Sequence of chain 21.A:
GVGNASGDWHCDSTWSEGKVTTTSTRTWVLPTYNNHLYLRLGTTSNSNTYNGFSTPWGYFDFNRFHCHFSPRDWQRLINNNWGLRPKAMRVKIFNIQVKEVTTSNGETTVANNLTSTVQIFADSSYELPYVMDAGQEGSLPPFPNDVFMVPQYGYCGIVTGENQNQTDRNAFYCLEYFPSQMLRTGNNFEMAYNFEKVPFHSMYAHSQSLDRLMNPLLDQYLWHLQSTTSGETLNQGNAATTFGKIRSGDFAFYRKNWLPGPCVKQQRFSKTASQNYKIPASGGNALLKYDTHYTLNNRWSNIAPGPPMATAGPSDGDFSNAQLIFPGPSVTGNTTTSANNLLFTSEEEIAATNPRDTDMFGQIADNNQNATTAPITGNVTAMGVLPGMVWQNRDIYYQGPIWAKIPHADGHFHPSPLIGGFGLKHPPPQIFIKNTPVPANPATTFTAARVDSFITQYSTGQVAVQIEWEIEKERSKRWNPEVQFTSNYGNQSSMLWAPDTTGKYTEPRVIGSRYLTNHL

A protein and the small-molecule ligand that binds it are described below.
Small molecule (SMILES): Nc1ncnc2c1ncn2[C@H]1C[C@H](O)[C@@H](COP(=O)(O)O)O1

Sequence of chain 43.A:
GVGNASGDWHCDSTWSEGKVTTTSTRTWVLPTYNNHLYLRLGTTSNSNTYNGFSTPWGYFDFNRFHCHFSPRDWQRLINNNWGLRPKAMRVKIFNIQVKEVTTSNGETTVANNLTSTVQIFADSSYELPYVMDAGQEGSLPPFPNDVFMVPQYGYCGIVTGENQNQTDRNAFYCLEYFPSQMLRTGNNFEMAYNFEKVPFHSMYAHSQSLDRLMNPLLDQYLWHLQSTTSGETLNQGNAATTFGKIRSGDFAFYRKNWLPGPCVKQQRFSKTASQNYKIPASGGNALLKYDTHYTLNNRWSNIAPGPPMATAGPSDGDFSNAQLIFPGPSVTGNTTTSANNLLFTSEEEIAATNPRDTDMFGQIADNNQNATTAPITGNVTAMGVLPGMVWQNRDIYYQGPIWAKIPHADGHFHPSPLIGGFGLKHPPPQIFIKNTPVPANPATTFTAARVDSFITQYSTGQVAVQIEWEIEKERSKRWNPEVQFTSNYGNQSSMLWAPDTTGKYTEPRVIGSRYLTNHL

Binding-site contacts:
Ligand atom N7 contacts residue HIS627 of chain 43.A at 4.1 Å.
Ligand atom C5 contacts residue SER629 of chain 43.A at 3.5 Å.
Ligand atom C1' contacts residue HIS627 of chain 43.A at 4.3 Å.
Ligand atom O3' contacts residue PRO628 of chain 43.A at 4.1 Å.
Ligand atom N7 contacts residue ASN606 of chain 43.A at 4.2 Å.
Ligand atom C2' contacts residue HIS627 of chain 43.A at 3.2 Å.
Ligand atom C6 contacts residue GLY636 of chain 43.A at 3.6 Å.
Ligand atom C8 contacts residue PRO628 of chain 43.A at 3.8 Å (hydrophobic).
Ligand atom C8 contacts residue PRO412 of chain 43.A at 4.3 Å (hydrophobic).
Ligand atom C2 contacts residue GLY636 of chain 43.A at 3.2 Å.
Ligand atom N6 contacts residue PHE635 of chain 43.A at 3.7 Å.
Ligand atom C5 contacts residue PRO628 of chain 43.A at 2.7 Å (hydrophobic).
Ligand atom C2 contacts residue PRO628 of chain 43.A at 3.5 Å (hydrophobic).
Ligand atom C2' contacts residue PRO628 of chain 43.A at 3.6 Å (hydrophobic).
Ligand atom C6 contacts residue PRO628 of chain 43.A at 2.8 Å (hydrophobic).
Ligand atom C4 contacts residue PRO412 of chain 43.A at 4.1 Å (hydrophobic).
Ligand atom C6 contacts residue PRO412 of chain 43.A at 4.3 Å (hydrophobic).
Ligand atom N1 contacts residue VAL411 of chain 43.A at 4.3 Å.
Ligand atom P contacts residue HIS625 of chain 21.A at 3.9 Å.
Ligand atom N7 contacts residue PRO412 of chain 43.A at 4.3 Å.
Ligand atom N1 contacts residue PRO628 of chain 43.A at 3.2 Å (h-bond).
Ligand atom N3 contacts residue PRO628 of chain 43.A at 3.5 Å (h-bond).
Ligand atom C1' contacts residue PRO628 of chain 43.A at 3.9 Å (hydrophobic).
Ligand atom C6 contacts residue SER629 of chain 43.A at 3.5 Å.
Ligand atom C8 contacts residue SER629 of chain 43.A at 4.2 Å.
Ligand atom N6 contacts residue GLY636 of chain 43.A at 3.2 Å (h-bond).
Ligand atom C4 contacts residue PRO628 of chain 43.A at 3.0 Å (hydrophobic).
Ligand atom C3' contacts residue HIS627 of chain 43.A at 4.3 Å.
Ligand atom N9 contacts residue PRO412 of chain 43.A at 4.2 Å.
Ligand atom N6 contacts residue GLY634 of chain 43.A at 3.8 Å.
Ligand atom O2P contacts residue ASP623 of chain 21.A at 3.2 Å (salt-bridge).
Ligand atom N7 contacts residue PRO628 of chain 43.A at 3.3 Å (h-bond).
Ligand atom N9 contacts residue PRO628 of chain 43.A at 3.7 Å.
Ligand atom C5 contacts residue PRO412 of chain 43.A at 4.2 Å (hydrophobic).
Ligand atom O1P contacts residue HIS625 of chain 21.A at 2.8 Å (h-bond).
Ligand atom N7 contacts residue SER629 of chain 43.A at 3.1 Å (h-bond).
Ligand atom N1 contacts residue GLY636 of chain 43.A at 2.9 Å (h-bond).
Ligand atom N6 contacts residue PRO628 of chain 43.A at 3.4 Å (h-bond).
Ligand atom C8 contacts residue HIS627 of chain 43.A at 3.5 Å.
Ligand atom N6 contacts residue SER629 of chain 43.A at 3.0 Å (h-bond).